The small molecule below binds the protein below.
Small molecule (SMILES): CC(=O)N[C@@H]1[C@@H](O)[C@H](O)[C@@H](CO)O[C@H]1O

Sequence of chain 1.A:
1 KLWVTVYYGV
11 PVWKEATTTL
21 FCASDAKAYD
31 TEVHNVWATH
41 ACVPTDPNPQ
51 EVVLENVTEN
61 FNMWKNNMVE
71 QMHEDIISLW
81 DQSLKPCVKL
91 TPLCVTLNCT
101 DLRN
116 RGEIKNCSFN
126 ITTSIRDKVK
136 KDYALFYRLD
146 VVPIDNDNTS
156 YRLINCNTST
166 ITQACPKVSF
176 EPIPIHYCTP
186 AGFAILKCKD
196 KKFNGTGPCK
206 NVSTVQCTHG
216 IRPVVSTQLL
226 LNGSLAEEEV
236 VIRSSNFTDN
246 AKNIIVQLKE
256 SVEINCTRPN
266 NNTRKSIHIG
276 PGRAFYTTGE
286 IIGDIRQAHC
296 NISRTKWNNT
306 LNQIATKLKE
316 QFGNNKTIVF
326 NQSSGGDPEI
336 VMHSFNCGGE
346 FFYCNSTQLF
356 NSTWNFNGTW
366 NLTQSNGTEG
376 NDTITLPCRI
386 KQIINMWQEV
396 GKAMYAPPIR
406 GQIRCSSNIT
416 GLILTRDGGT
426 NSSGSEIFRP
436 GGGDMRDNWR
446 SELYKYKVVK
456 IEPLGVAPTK

Binding-site contacts:
Ligand atom C6 contacts residue ASN260 of chain 1.A at 2.9 Å.
Ligand atom C8 contacts residue THR378 of chain 1.A at 3.8 Å.
Ligand atom O5 contacts residue ASN296 of chain 1.A at 4.4 Å.
Ligand atom C5 contacts residue GLU258 of chain 1.A at 2.7 Å.
Ligand atom O1 contacts residue ASN260 of chain 1.A at 3.6 Å.
Ligand atom C8 contacts residue ASN296 of chain 1.A at 3.0 Å.
Ligand atom O6 contacts residue GLU258 of chain 1.A at 2.4 Å (salt-bridge).
Ligand atom C3 contacts residue GLU258 of chain 1.A at 4.5 Å.
Ligand atom C6 contacts residue GLU258 of chain 1.A at 2.5 Å.
Ligand atom O6 contacts residue ILE259 of chain 1.A at 3.9 Å.
Ligand atom O5 contacts residue ARG409 of chain 1.A at 4.2 Å.
Ligand atom O5 contacts residue GLU258 of chain 1.A at 3.8 Å.
Ligand atom C4 contacts residue GLU258 of chain 1.A at 3.6 Å.
Ligand atom O1 contacts residue ASN296 of chain 1.A at 3.0 Å.
Ligand atom C1 contacts residue ASN296 of chain 1.A at 4.0 Å.
Ligand atom O4 contacts residue GLU258 of chain 1.A at 3.4 Å (salt-bridge).
Ligand atom O7 contacts residue ASN296 of chain 1.A at 3.4 Å (h-bond).
Ligand atom O7 contacts residue NAG1 of chain 1.O at 3.2 Å (h-bond).
Ligand atom C8 contacts residue NAG1 of chain 1.O at 2.7 Å.
Ligand atom C7 contacts residue NAG1 of chain 1.O at 4.1 Å.
Ligand atom O5 contacts residue ASN260 of chain 1.A at 2.4 Å (h-bond).
Ligand atom C7 contacts residue ASN296 of chain 1.A at 3.4 Å.
Ligand atom C4 contacts residue ASN260 of chain 1.A at 4.4 Å.
Ligand atom N2 contacts residue ASN296 of chain 1.A at 4.2 Å.
Ligand atom C1 contacts residue ASN260 of chain 1.A at 3.5 Å.
Ligand atom C5 contacts residue ASN260 of chain 1.A at 3.2 Å.
Ligand atom O6 contacts residue ASN260 of chain 1.A at 2.4 Å (h-bond).